Binding-site contacts:
Ligand atom OXT contacts residue ALA176 of chain 2.B at 3.6 Å.
Ligand atom C contacts residue GLU151 of chain 2.B at 4.0 Å.
Ligand atom C contacts residue ALA176 of chain 2.B at 3.7 Å (hydrophobic).
Ligand atom C contacts residue PRO175 of chain 2.B at 3.7 Å (hydrophobic).
Ligand atom CB contacts residue TRP21 of chain 2.B at 4.1 Å (hydrophobic).
Ligand atom OXT contacts residue CBG1 of chain 2.J at 4.1 Å.
Ligand atom O contacts residue ALA176 of chain 2.B at 3.0 Å (h-bond).
Ligand atom CB contacts residue CBG1 of chain 2.J at 3.4 Å.
Ligand atom C contacts residue GLY174 of chain 2.B at 3.3 Å.
Ligand atom CB contacts residue ARG72 of chain 2.B at 4.1 Å.
Ligand atom O3 contacts residue GLY174 of chain 2.B at 4.0 Å.
Ligand atom CA contacts residue GLY174 of chain 2.B at 3.6 Å.
Ligand atom C contacts residue CBG1 of chain 2.J at 3.6 Å.
Ligand atom O3 contacts residue GLU151 of chain 2.B at 3.5 Å (salt-bridge).
Ligand atom OXT contacts residue ZN1 of chain 2.I at 2.3 Å.
Ligand atom O contacts residue CBG1 of chain 2.J at 4.0 Å.
Ligand atom O contacts residue PRO175 of chain 2.B at 3.1 Å (h-bond).
Ligand atom CA contacts residue GLU151 of chain 2.B at 4.1 Å.
Ligand atom OXT contacts residue ASP177 of chain 2.B at 3.0 Å (salt-bridge).
Ligand atom O3 contacts residue GLN149 of chain 2.B at 3.2 Å (h-bond).
Ligand atom C contacts residue ASP177 of chain 2.B at 3.9 Å.
Ligand atom O contacts residue ZN1 of chain 2.I at 4.3 Å.
Ligand atom O3 contacts residue ARG72 of chain 2.B at 2.8 Å (salt-bridge).
Ligand atom OXT contacts residue GLU151 of chain 2.B at 3.2 Å (salt-bridge).
Ligand atom CA contacts residue GLN149 of chain 2.B at 4.0 Å.
Ligand atom CB contacts residue PHE172 of chain 2.B at 3.7 Å (hydrophobic).
Ligand atom O3 contacts residue ZN1 of chain 2.I at 2.2 Å.
Ligand atom OXT contacts residue VAL120 of chain 2.C at 4.0 Å.
Ligand atom CA contacts residue ARG72 of chain 2.B at 3.8 Å.
Ligand atom OXT contacts residue PRO175 of chain 2.B at 4.1 Å.
Ligand atom O3 contacts residue CBG1 of chain 2.J at 3.0 Å (h-bond).
Ligand atom CB contacts residue LEU214 of chain 2.B at 3.7 Å (hydrophobic).
Ligand atom C contacts residue ZN1 of chain 2.I at 3.0 Å.
Ligand atom OXT contacts residue GLY174 of chain 2.B at 3.5 Å.
Ligand atom CA contacts residue CBG1 of chain 2.J at 3.1 Å.
Ligand atom CA contacts residue ZN1 of chain 2.I at 3.0 Å.
Ligand atom O contacts residue ASP177 of chain 2.B at 4.2 Å.
Ligand atom O contacts residue GLY174 of chain 2.B at 3.3 Å.
Ligand atom O3 contacts residue ASP177 of chain 2.B at 4.2 Å.
Ligand atom CB contacts residue GLY174 of chain 2.B at 4.1 Å.

The protein below binds the small molecule below.
Small molecule (SMILES): CC(=O)C(=O)O

Sequence of chain 2.C:
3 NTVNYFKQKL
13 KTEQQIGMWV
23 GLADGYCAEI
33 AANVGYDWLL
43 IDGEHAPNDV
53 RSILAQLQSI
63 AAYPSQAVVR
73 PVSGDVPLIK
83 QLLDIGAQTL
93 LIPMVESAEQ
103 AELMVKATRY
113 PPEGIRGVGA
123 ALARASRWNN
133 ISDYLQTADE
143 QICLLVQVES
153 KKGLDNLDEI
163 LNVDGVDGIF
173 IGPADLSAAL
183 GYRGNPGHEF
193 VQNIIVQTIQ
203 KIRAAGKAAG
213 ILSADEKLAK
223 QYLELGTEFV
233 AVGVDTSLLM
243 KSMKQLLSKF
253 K

Sequence of chain 2.B:
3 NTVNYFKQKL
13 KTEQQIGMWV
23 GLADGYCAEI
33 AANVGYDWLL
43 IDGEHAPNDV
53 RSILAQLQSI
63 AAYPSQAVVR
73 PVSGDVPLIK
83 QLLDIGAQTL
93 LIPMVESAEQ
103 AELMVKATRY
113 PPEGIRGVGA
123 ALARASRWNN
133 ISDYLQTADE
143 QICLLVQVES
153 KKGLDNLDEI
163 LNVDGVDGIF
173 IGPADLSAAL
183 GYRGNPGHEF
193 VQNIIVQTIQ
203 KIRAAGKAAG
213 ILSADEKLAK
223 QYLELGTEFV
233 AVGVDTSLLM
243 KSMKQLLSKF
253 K